The protein below binds the small molecule below.
Small molecule (SMILES): COc1ccc(C[C@H](NC(=O)[C@H](C)NC(=O)CN2CCOCC2)C(=O)N[C@@H](CCC2CCCCC2)[C@@H](O)C(C)(C)O)cc1

Sequence of chain 1.W:
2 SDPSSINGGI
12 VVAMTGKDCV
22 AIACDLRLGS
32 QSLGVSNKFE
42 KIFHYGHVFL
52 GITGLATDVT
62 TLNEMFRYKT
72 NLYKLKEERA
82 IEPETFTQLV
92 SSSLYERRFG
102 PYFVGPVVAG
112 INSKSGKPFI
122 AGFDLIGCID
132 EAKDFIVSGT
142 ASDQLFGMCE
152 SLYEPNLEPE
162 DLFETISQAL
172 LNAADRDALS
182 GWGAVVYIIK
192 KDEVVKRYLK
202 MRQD

Binding-site contacts:
Ligand atom C1 contacts residue ALA49 of chain 1.V at 3.5 Å (hydrophobic).
Ligand atom O13 contacts residue THR1 of chain 1.V at 3.2 Å (h-bond).
Ligand atom C38 contacts residue ASP125 of chain 1.W at 3.7 Å.
Ligand atom C23 contacts residue GLY47 of chain 1.V at 3.6 Å.
Ligand atom C12 contacts residue MES1 of chain 1.NA at 3.6 Å.
Ligand atom C32 contacts residue LEU126 of chain 1.W at 3.5 Å (hydrophobic).
Ligand atom C3 contacts residue ALA49 of chain 1.V at 3.7 Å (hydrophobic).
Ligand atom O49 contacts residue ALA20 of chain 1.V at 3.3 Å.
Ligand atom O13 contacts residue MES1 of chain 1.NA at 2.6 Å (h-bond).
Ligand atom O21 contacts residue THR1 of chain 1.V at 2.3 Å (h-bond).
Ligand atom O49 contacts residue THR21 of chain 1.V at 3.0 Å (h-bond).
Ligand atom C24 contacts residue GLY47 of chain 1.V at 3.4 Å.
Ligand atom C12 contacts residue THR1 of chain 1.V at 2.5 Å.
Ligand atom C7 contacts residue THR1 of chain 1.V at 2.8 Å.
Ligand atom N28 contacts residue ASP125 of chain 1.W at 3.1 Å (salt-bridge).
Ligand atom O39 contacts residue ALA49 of chain 1.V at 3.0 Å (h-bond).
Ligand atom C29 contacts residue ASN22 of chain 1.V at 3.7 Å.
Ligand atom C42 contacts residue MES1 of chain 1.NA at 3.5 Å.
Ligand atom C42 contacts residue GLY47 of chain 1.V at 3.5 Å.
Ligand atom C10 contacts residue THR1 of chain 1.V at 3.6 Å.
Ligand atom C11 contacts residue SER129 of chain 1.V at 3.7 Å.
Ligand atom C6 contacts residue GLU32 of chain 1.V at 3.7 Å.
Ligand atom N22 contacts residue THR1 of chain 1.V at 3.7 Å.
Ligand atom C27 contacts residue THR21 of chain 1.V at 3.5 Å.
Ligand atom C35 contacts residue VAL48 of chain 1.V at 3.7 Å (hydrophobic).
Ligand atom C26 contacts residue THR21 of chain 1.V at 3.7 Å.
Ligand atom O21 contacts residue GLY47 of chain 1.V at 3.1 Å (h-bond).
Ligand atom N22 contacts residue GLY47 of chain 1.V at 3.0 Å (h-bond).
Ligand atom C11 contacts residue GLY168 of chain 1.V at 3.0 Å.
Ligand atom N25 contacts residue THR21 of chain 1.V at 2.9 Å (h-bond).
Ligand atom O21 contacts residue MES1 of chain 1.NA at 3.1 Å (h-bond).
Ligand atom C11 contacts residue THR1 of chain 1.V at 1.5 Å.
Ligand atom C10 contacts residue THR21 of chain 1.V at 3.2 Å.
Ligand atom C5 contacts residue GLY45 of chain 1.V at 3.7 Å.
Ligand atom C8 contacts residue THR1 of chain 1.V at 2.4 Å.
Ligand atom N28 contacts residue ASN22 of chain 1.V at 3.6 Å (h-bond).
Ligand atom C43 contacts residue VAL48 of chain 1.V at 3.7 Å (hydrophobic).
Ligand atom C6 contacts residue HIS35 of chain 1.V at 3.2 Å.
Ligand atom C9 contacts residue THR1 of chain 1.V at 1.4 Å.
Ligand atom C4 contacts residue GLY45 of chain 1.V at 3.2 Å.

Sequence of chain 1.V:
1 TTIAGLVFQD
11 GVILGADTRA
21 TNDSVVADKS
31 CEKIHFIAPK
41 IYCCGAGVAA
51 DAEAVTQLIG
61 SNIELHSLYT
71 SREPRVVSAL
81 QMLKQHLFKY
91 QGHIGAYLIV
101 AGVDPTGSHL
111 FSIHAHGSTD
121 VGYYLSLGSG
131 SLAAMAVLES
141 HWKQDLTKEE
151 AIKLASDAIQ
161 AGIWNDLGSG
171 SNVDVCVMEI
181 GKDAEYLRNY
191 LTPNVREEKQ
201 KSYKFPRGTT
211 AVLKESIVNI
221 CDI